Binding-site contacts:
Ligand atom C07 contacts residue LEU140 of chain 1.A at 4.2 Å (hydrophobic).
Ligand atom C09 contacts residue GLU97 of chain 1.A at 3.9 Å.
Ligand atom C03 contacts residue ASN139 of chain 1.A at 4.2 Å.
Ligand atom C17 contacts residue GLN61 of chain 1.A at 3.3 Å.
Ligand atom N04 contacts residue THR138 of chain 1.A at 2.8 Å (h-bond).
Ligand atom C18 contacts residue HIS60 of chain 1.A at 4.2 Å.
Ligand atom C09 contacts residue TRP100 of chain 1.A at 3.4 Å (hydrophobic).
Ligand atom O06 contacts residue ASN162 of chain 1.A at 4.0 Å.
Ligand atom C02 contacts residue THR164 of chain 1.A at 3.7 Å.
Ligand atom C15 contacts residue THR138 of chain 1.A at 4.2 Å.
Ligand atom C08 contacts residue THR138 of chain 1.A at 3.8 Å.
Ligand atom N04 contacts residue THR164 of chain 1.A at 3.9 Å.
Ligand atom C10 contacts residue TRP100 of chain 1.A at 3.2 Å (hydrophobic).
Ligand atom C08 contacts residue GLU101 of chain 1.A at 3.9 Å.
Ligand atom C15 contacts residue ASP137 of chain 1.A at 3.3 Å.
Ligand atom C16 contacts residue GLN61 of chain 1.A at 3.4 Å.
Ligand atom C02 contacts residue THR138 of chain 1.A at 3.9 Å.
Ligand atom C09 contacts residue LEU140 of chain 1.A at 4.2 Å (hydrophobic).
Ligand atom C10 contacts residue ASN162 of chain 1.A at 3.4 Å.
Ligand atom C09 contacts residue GLU101 of chain 1.A at 4.1 Å.
Ligand atom C03 contacts residue THR138 of chain 1.A at 3.9 Å.
Ligand atom C07 contacts residue THR138 of chain 1.A at 3.4 Å.
Ligand atom O01 contacts residue ASN139 of chain 1.A at 3.6 Å (h-bond).
Ligand atom C16 contacts residue ASP137 of chain 1.A at 3.6 Å.
Ligand atom C17 contacts residue GLU97 of chain 1.A at 3.4 Å.
Ligand atom N04 contacts residue ASN139 of chain 1.A at 3.9 Å.
Ligand atom C02 contacts residue ASN139 of chain 1.A at 3.5 Å.
Ligand atom C05 contacts residue THR164 of chain 1.A at 4.3 Å.
Ligand atom C16 contacts residue THR138 of chain 1.A at 4.2 Å.
Ligand atom C18 contacts residue GLN61 of chain 1.A at 4.2 Å.
Ligand atom O06 contacts residue THR164 of chain 1.A at 4.3 Å.
Ligand atom C03 contacts residue THR164 of chain 1.A at 3.4 Å.
Ligand atom C18 contacts residue GLU97 of chain 1.A at 3.9 Å.
Ligand atom C05 contacts residue THR138 of chain 1.A at 3.5 Å.
Ligand atom C10 contacts residue LEU140 of chain 1.A at 4.2 Å (hydrophobic).
Ligand atom C05 contacts residue ASN162 of chain 1.A at 4.0 Å.
Ligand atom C07 contacts residue ASN162 of chain 1.A at 4.1 Å.
Ligand atom O01 contacts residue THR164 of chain 1.A at 3.1 Å (h-bond).
Ligand atom C08 contacts residue GLU97 of chain 1.A at 3.5 Å.
Ligand atom C14 contacts residue ASP137 of chain 1.A at 4.2 Å.

Sequence of chain 1.A:
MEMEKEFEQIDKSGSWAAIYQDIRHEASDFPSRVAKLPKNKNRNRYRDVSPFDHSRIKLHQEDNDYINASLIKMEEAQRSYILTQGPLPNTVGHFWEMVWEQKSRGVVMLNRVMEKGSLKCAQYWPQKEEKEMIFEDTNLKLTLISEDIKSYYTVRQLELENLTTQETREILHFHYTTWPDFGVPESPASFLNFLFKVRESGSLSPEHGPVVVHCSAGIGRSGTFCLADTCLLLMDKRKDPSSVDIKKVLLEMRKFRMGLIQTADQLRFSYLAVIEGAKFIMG

This protein binds this small molecule.
Small molecule (SMILES): O=C(N[C@H]1[C@H](O)[C@@H]2O[C@H]1c1ccccc12)C1CCC1